A protein and the small-molecule ligand that binds it are described below.
Small molecule (SMILES): COc1cc(C=O)ccc1O

Binding-site contacts:
Ligand atom CAA contacts residue GLN245 of chain 1.B at 4.3 Å.
Ligand atom CAJ contacts residue TYR79 of chain 3.B at 3.5 Å (hydrophobic).
Ligand atom CAI contacts residue GLY154 of chain 3.B at 3.5 Å.
Ligand atom CAF contacts residue TYR79 of chain 3.B at 3.6 Å (hydrophobic).
Ligand atom CAA contacts residue PHE80 of chain 3.B at 3.8 Å (hydrophobic).
Ligand atom CAD contacts residue GLU146 of chain 3.B at 3.1 Å.
Ligand atom CAG contacts residue ILE151 of chain 3.B at 4.2 Å (hydrophobic).
Ligand atom CAG contacts residue PHE80 of chain 3.B at 3.7 Å (hydrophobic).
Ligand atom OAB contacts residue GLY154 of chain 3.B at 3.3 Å (h-bond).
Ligand atom CAD contacts residue GLY154 of chain 3.B at 3.4 Å.
Ligand atom OAB contacts residue PRO153 of chain 3.B at 4.2 Å.
Ligand atom OAC contacts residue TYR99 of chain 3.B at 4.3 Å.
Ligand atom CAE contacts residue TRP102 of chain 3.B at 4.2 Å (hydrophobic).
Ligand atom CAJ contacts residue PHE80 of chain 3.B at 4.1 Å (hydrophobic).
Ligand atom CAD contacts residue GLY155 of chain 3.B at 4.1 Å.
Ligand atom OAC contacts residue TYR79 of chain 3.B at 2.5 Å (h-bond).
Ligand atom CAD contacts residue GLY123 of chain 3.B at 3.9 Å.
Ligand atom OAB contacts residue ILE151 of chain 3.B at 3.8 Å.
Ligand atom CAG contacts residue GLY155 of chain 3.B at 4.0 Å.
Ligand atom CAF contacts residue TRP102 of chain 3.B at 4.1 Å (hydrophobic).
Ligand atom OAB contacts residue GLU146 of chain 3.B at 2.5 Å (salt-bridge).
Ligand atom CAG contacts residue GLY154 of chain 3.B at 3.8 Å.
Ligand atom CAE contacts residue GLY155 of chain 3.B at 3.6 Å.
Ligand atom CAF contacts residue GLY155 of chain 3.B at 3.8 Å.
Ligand atom OAC contacts residue GLN95 of chain 3.B at 3.8 Å.
Ligand atom OAB contacts residue COA1 of chain 3.K at 4.1 Å.
Ligand atom CAI contacts residue MET74 of chain 3.B at 4.2 Å (hydrophobic).
Ligand atom CAE contacts residue GLY123 of chain 3.B at 4.2 Å.
Ligand atom CAA contacts residue ILE151 of chain 3.B at 4.2 Å (hydrophobic).
Ligand atom CAJ contacts residue GLY155 of chain 3.B at 4.2 Å.
Ligand atom CAI contacts residue PHE80 of chain 3.B at 4.2 Å (hydrophobic).
Ligand atom CAK contacts residue GLY155 of chain 3.B at 4.3 Å.
Ligand atom OAH contacts residue PHE80 of chain 3.B at 3.5 Å.
Ligand atom CAD contacts residue COA1 of chain 3.K at 3.9 Å.
Ligand atom CAI contacts residue GLY155 of chain 3.B at 3.6 Å.
Ligand atom CAE contacts residue GLY154 of chain 3.B at 3.8 Å.
Ligand atom OAB contacts residue LEU152 of chain 3.B at 4.0 Å.
Ligand atom CAE contacts residue MET74 of chain 3.B at 3.6 Å (hydrophobic).
Ligand atom CAF contacts residue MET74 of chain 3.B at 3.9 Å (hydrophobic).
Ligand atom CAK contacts residue PHE80 of chain 3.B at 3.7 Å (hydrophobic).

Sequence of chain 1.B:
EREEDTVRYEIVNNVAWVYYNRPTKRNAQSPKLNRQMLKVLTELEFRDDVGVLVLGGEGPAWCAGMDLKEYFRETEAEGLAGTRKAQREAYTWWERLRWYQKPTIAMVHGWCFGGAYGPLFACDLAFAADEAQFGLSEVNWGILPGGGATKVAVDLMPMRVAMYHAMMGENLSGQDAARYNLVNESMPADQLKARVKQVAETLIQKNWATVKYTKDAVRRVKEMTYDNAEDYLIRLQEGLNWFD

Sequence of chain 3.B:
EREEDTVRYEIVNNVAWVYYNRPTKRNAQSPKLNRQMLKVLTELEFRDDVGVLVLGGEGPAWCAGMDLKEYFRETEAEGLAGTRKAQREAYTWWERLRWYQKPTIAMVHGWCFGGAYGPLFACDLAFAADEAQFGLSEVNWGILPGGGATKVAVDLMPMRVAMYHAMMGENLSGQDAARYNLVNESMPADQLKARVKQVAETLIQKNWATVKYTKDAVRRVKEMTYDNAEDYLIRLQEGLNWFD